Sequence of chain 1.J:
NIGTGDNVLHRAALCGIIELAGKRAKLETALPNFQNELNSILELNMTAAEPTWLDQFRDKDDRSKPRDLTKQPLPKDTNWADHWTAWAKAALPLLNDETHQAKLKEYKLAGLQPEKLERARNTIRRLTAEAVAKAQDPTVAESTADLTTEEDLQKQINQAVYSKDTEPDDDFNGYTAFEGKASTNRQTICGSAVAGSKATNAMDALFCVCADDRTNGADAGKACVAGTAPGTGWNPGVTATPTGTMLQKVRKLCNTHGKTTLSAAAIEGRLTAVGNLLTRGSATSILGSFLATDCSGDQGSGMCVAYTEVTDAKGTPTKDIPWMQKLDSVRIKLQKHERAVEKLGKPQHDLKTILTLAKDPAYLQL

This protein binds this small molecule.
Small molecule (SMILES): CC(=O)N[C@H]1[C@H](O[C@H]2[C@H](O)[C@@H](NC(C)=O)CO[C@@H]2CO)O[C@H](CO)[C@@H](O[C@@H]2O[C@H](CO[C@H]3O[C@H](CO)[C@@H](O)[C@H](O)[C@@H]3O)[C@@H](O)[C@H](O[C@H]3O[C@H](CO)[C@@H](O)[C@H](O)[C@@H]3O[C@H]3O[C@H](CO)[C@@H](O)[C@H](O)[C@@H]3O)[C@@H]2O)[C@@H]1O

Binding-site contacts:
Ligand atom C3 contacts residue TRP76 of chain 1.J at 3.7 Å (hydrophobic).
Ligand atom C6 contacts residue ASN102 of chain 1.J at 3.7 Å.
Ligand atom O6 contacts residue ARG148 of chain 1.J at 3.3 Å.
Ligand atom O3 contacts residue ASP100 of chain 1.J at 2.9 Å (salt-bridge).
Ligand atom O3 contacts residue THR101 of chain 1.J at 3.7 Å.
Ligand atom C7 contacts residue ASN68 of chain 1.J at 3.5 Å.
Ligand atom O6 contacts residue THR101 of chain 1.J at 3.8 Å.
Ligand atom C3 contacts residue ASP100 of chain 1.J at 3.5 Å.
Ligand atom O4 contacts residue ASP100 of chain 1.J at 2.4 Å (salt-bridge).
Ligand atom C2 contacts residue ASP100 of chain 1.J at 3.5 Å.
Ligand atom O2 contacts residue THR101 of chain 1.J at 3.3 Å.
Ligand atom C1 contacts residue ASN68 of chain 1.J at 1.4 Å.
Ligand atom C8 contacts residue TRP76 of chain 1.J at 3.6 Å (hydrophobic).
Ligand atom O4 contacts residue ASN102 of chain 1.J at 3.3 Å.
Ligand atom N2 contacts residue TRP76 of chain 1.J at 3.5 Å.
Ligand atom O4 contacts residue TRP103 of chain 1.J at 2.9 Å (h-bond).
Ligand atom C5 contacts residue ASN68 of chain 1.J at 3.6 Å.
Ligand atom O3 contacts residue TRP110 of chain 1.J at 3.4 Å.
Ligand atom O3 contacts residue ASP100 of chain 1.J at 3.5 Å (salt-bridge).
Ligand atom O4 contacts residue ARG148 of chain 1.J at 3.7 Å.
Ligand atom C7 contacts residue TRP110 of chain 1.J at 3.6 Å (hydrophobic).
Ligand atom C2 contacts residue ASN68 of chain 1.J at 2.5 Å.
Ligand atom O6 contacts residue TRP103 of chain 1.J at 3.8 Å.
Ligand atom O5 contacts residue TRP103 of chain 1.J at 3.1 Å (h-bond).
Ligand atom C1 contacts residue TRP103 of chain 1.J at 3.5 Å (hydrophobic).
Ligand atom O2 contacts residue TRP103 of chain 1.J at 3.2 Å (h-bond).
Ligand atom O7 contacts residue ARG148 of chain 1.J at 3.2 Å (salt-bridge).
Ligand atom O5 contacts residue ASN68 of chain 1.J at 2.4 Å (h-bond).
Ligand atom O7 contacts residue TRP110 of chain 1.J at 3.0 Å (h-bond).
Ligand atom O2 contacts residue ASN102 of chain 1.J at 2.6 Å (h-bond).
Ligand atom C4 contacts residue ASP100 of chain 1.J at 3.5 Å.
Ligand atom C2 contacts residue ASN102 of chain 1.J at 3.2 Å.
Ligand atom C8 contacts residue VAL155 of chain 1.J at 3.8 Å (hydrophobic).
Ligand atom C3 contacts residue THR101 of chain 1.J at 3.6 Å.
Ligand atom O4 contacts residue ASN102 of chain 1.J at 3.6 Å.
Ligand atom O7 contacts residue ASN68 of chain 1.J at 3.5 Å (h-bond).
Ligand atom O3 contacts residue PRO98 of chain 1.J at 3.4 Å.
Ligand atom O7 contacts residue LEU65 of chain 1.J at 3.4 Å.
Ligand atom O6 contacts residue TRP110 of chain 1.J at 3.5 Å.
Ligand atom N2 contacts residue ASN68 of chain 1.J at 2.9 Å (h-bond).